Sequence of chain 1.C:
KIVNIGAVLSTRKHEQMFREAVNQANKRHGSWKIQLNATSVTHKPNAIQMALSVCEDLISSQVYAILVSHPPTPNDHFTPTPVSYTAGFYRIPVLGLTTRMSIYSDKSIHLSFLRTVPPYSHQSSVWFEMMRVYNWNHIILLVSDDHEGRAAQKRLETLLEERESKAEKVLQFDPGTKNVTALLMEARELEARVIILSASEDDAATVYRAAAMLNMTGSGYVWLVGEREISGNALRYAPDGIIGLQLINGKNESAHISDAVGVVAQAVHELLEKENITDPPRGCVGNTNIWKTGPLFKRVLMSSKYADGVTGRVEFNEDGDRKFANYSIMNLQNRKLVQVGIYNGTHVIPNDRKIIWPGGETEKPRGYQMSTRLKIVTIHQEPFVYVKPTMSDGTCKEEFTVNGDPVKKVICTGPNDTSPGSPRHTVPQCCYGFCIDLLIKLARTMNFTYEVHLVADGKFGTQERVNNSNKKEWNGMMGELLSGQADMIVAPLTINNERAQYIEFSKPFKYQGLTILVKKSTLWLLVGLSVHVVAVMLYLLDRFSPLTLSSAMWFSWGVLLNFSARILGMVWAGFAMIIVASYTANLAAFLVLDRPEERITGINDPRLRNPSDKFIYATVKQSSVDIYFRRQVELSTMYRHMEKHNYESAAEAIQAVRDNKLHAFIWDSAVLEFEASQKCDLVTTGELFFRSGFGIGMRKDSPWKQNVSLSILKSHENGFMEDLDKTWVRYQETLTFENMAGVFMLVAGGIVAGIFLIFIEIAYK

Binding-site contacts:
Ligand atom O5 contacts residue ILE373 of chain 1.C at 3.3 Å.
Ligand atom C4 contacts residue ASN368 of chain 1.C at 4.3 Å.
Ligand atom C3 contacts residue ASN368 of chain 1.C at 3.8 Å.
Ligand atom O7 contacts residue ASN368 of chain 1.C at 3.1 Å (h-bond).
Ligand atom C5 contacts residue THR370 of chain 1.C at 4.5 Å.
Ligand atom C2 contacts residue ASN368 of chain 1.C at 2.4 Å.
Ligand atom N2 contacts residue ASN368 of chain 1.C at 2.8 Å (h-bond).
Ligand atom C6 contacts residue ILE373 of chain 1.C at 3.9 Å (hydrophobic).
Ligand atom C1 contacts residue ILE373 of chain 1.C at 4.1 Å (hydrophobic).
Ligand atom C5 contacts residue ILE373 of chain 1.C at 3.9 Å (hydrophobic).
Ligand atom C6 contacts residue HIS371 of chain 1.C at 3.7 Å.
Ligand atom O6 contacts residue HIS371 of chain 1.C at 3.6 Å.
Ligand atom C1 contacts residue ASN368 of chain 1.C at 1.4 Å.
Ligand atom C7 contacts residue THR370 of chain 1.C at 3.7 Å.
Ligand atom C7 contacts residue ASN368 of chain 1.C at 3.4 Å.
Ligand atom C5 contacts residue ASN368 of chain 1.C at 3.7 Å.
Ligand atom O5 contacts residue ASN368 of chain 1.C at 2.4 Å (h-bond).
Ligand atom C7 contacts residue GLY369 of chain 1.C at 4.2 Å.
Ligand atom O7 contacts residue GLY369 of chain 1.C at 3.1 Å (h-bond).
Ligand atom C8 contacts residue THR370 of chain 1.C at 3.8 Å.
Ligand atom O7 contacts residue THR370 of chain 1.C at 3.0 Å (h-bond).

The protein below binds the small molecule below.
Small molecule (SMILES): CC(=O)N[C@H]1[C@H](O[C@H]2[C@H](O)[C@@H](NC(C)=O)CO[C@@H]2CO)O[C@H](CO)[C@@H](O)[C@@H]1O